The small molecule below binds the protein below.
Small molecule (SMILES): CC(C)CCC[C@@H](C)[C@H]1CC[C@H]2[C@@H]3CC=C4C[C@@H](OC(=O)CCC(=O)O)CC[C@]4(C)[C@H]3CC[C@]12C

Binding-site contacts:
Ligand atom CAB contacts residue LEU555 of chain 1.A at 4.1 Å (hydrophobic).
Ligand atom CBE contacts residue Y011 of chain 1.Z at 4.2 Å.
Ligand atom CAT contacts residue Y011 of chain 1.Z at 3.8 Å.
Ligand atom CAJ contacts residue LEU555 of chain 1.A at 4.1 Å (hydrophobic).
Ligand atom CBB contacts residue Y011 of chain 1.Z at 4.3 Å.
Ligand atom CAB contacts residue Y011 of chain 1.Z at 4.1 Å.
Ligand atom CAI contacts residue TYR548 of chain 1.A at 4.1 Å (hydrophobic).
Ligand atom CAS contacts residue Y011 of chain 1.Z at 4.3 Å.
Ligand atom CAC contacts residue Y011 of chain 1.Z at 3.9 Å.
Ligand atom CAQ contacts residue TYR548 of chain 1.A at 4.0 Å (hydrophobic).
Ligand atom CAJ contacts residue Y011 of chain 1.Z at 3.9 Å.
Ligand atom CAQ contacts residue ILE552 of chain 1.A at 4.1 Å (hydrophobic).
Ligand atom CBG contacts residue TYR548 of chain 1.A at 4.0 Å (hydrophobic).
Ligand atom CAP contacts residue ILE552 of chain 1.A at 3.9 Å (hydrophobic).
Ligand atom CAO contacts residue Y011 of chain 1.Z at 4.2 Å.
Ligand atom CAU contacts residue Y011 of chain 1.Z at 4.1 Å.
Ligand atom CBF contacts residue Y011 of chain 1.Z at 4.5 Å.
Ligand atom CAK contacts residue TYR548 of chain 1.A at 3.8 Å (hydrophobic).
Ligand atom CBD contacts residue TYR548 of chain 1.A at 4.4 Å (hydrophobic).

Sequence of chain 1.A:
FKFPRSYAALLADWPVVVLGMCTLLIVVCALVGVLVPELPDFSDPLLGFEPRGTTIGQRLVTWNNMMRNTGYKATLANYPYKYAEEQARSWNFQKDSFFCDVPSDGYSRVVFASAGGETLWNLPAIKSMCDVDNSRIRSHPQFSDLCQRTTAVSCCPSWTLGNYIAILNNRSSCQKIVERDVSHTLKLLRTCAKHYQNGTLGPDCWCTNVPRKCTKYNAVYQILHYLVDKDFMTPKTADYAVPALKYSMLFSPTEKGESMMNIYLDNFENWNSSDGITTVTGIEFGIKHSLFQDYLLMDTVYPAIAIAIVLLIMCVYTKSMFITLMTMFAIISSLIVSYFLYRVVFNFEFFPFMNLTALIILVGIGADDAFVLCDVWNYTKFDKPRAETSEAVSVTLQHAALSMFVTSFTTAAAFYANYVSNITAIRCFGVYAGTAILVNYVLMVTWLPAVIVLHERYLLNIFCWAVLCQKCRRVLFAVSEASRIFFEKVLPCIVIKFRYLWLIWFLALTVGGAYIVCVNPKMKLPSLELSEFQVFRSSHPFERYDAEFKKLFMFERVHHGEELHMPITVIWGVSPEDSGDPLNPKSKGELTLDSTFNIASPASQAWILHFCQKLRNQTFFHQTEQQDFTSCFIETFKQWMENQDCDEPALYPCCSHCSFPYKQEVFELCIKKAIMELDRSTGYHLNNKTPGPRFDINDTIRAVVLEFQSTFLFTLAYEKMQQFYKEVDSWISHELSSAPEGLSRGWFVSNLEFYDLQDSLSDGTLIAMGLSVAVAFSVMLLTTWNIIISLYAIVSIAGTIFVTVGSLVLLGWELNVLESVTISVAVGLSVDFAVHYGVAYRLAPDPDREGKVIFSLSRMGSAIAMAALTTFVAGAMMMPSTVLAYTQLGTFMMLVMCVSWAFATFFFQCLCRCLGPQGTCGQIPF